A protein and the small-molecule ligand that binds it are described below.
Small molecule (SMILES): NS(=O)(=O)c1cccc(NC(=O)NCCCCO)c1

Binding-site contacts:
Ligand atom SAG contacts residue THR195 of chain 1.A at 3.8 Å.
Ligand atom OAI contacts residue ZN1 of chain 1.B at 3.0 Å.
Ligand atom CAA contacts residue LEU194 of chain 1.A at 3.8 Å (hydrophobic).
Ligand atom NAM contacts residue THR196 of chain 1.A at 3.6 Å (h-bond).
Ligand atom OAI contacts residue HIS116 of chain 1.A at 3.3 Å (h-bond).
Ligand atom OAR contacts residue ASN59 of chain 1.A at 3.9 Å.
Ligand atom CAL contacts residue PRO197 of chain 1.A at 3.9 Å (hydrophobic).
Ligand atom CAC contacts residue THR196 of chain 1.A at 3.5 Å.
Ligand atom OAH contacts residue SER193 of chain 1.A at 3.9 Å.
Ligand atom CAF contacts residue LEU194 of chain 1.A at 3.8 Å (hydrophobic).
Ligand atom CAL contacts residue THR196 of chain 1.A at 3.5 Å.
Ligand atom CAB contacts residue GOL1 of chain 1.G at 3.6 Å.
Ligand atom NAM contacts residue PRO197 of chain 1.A at 2.9 Å (h-bond).
Ligand atom NAJ contacts residue HIS91 of chain 1.A at 3.2 Å (h-bond).
Ligand atom NAK contacts residue THR196 of chain 1.A at 2.7 Å (h-bond).
Ligand atom CAP contacts residue HIS61 of chain 1.A at 3.8 Å.
Ligand atom CAB contacts residue LEU194 of chain 1.A at 3.9 Å (hydrophobic).
Ligand atom OAH contacts residue TRP205 of chain 1.A at 3.4 Å.
Ligand atom SAG contacts residue HIS91 of chain 1.A at 3.9 Å.
Ligand atom OAR contacts residue HIS61 of chain 1.A at 3.0 Å (h-bond).
Ligand atom CAQ contacts residue HIS61 of chain 1.A at 3.2 Å.
Ligand atom SAG contacts residue ZN1 of chain 1.B at 3.0 Å.
Ligand atom CAA contacts residue GLN89 of chain 1.A at 3.8 Å.
Ligand atom CAA contacts residue GOL1 of chain 1.G at 3.9 Å.
Ligand atom OAH contacts residue THR195 of chain 1.A at 2.9 Å (h-bond).
Ligand atom OAI contacts residue TRP205 of chain 1.A at 3.8 Å.
Ligand atom NAK contacts residue PRO197 of chain 1.A at 3.9 Å.
Ligand atom OAH contacts residue LEU194 of chain 1.A at 3.2 Å.
Ligand atom NAJ contacts residue HIS93 of chain 1.A at 3.4 Å (h-bond).
Ligand atom CAA contacts residue VAL118 of chain 1.A at 3.9 Å (hydrophobic).
Ligand atom CAN contacts residue PRO197 of chain 1.A at 3.7 Å (hydrophobic).
Ligand atom OAI contacts residue HIS91 of chain 1.A at 3.4 Å.
Ligand atom CAD contacts residue THR196 of chain 1.A at 3.4 Å.
Ligand atom CAO contacts residue HIS61 of chain 1.A at 3.3 Å.
Ligand atom NAJ contacts residue HIS116 of chain 1.A at 3.5 Å (h-bond).
Ligand atom CAF contacts residue VAL118 of chain 1.A at 3.6 Å (hydrophobic).
Ligand atom NAJ contacts residue ZN1 of chain 1.B at 2.0 Å.
Ligand atom OAS contacts residue GOL1 of chain 1.G at 3.9 Å.
Ligand atom NAJ contacts residue THR195 of chain 1.A at 2.8 Å (h-bond).
Ligand atom OAI contacts residue VAL139 of chain 1.A at 3.6 Å.

Sequence of chain 1.A:
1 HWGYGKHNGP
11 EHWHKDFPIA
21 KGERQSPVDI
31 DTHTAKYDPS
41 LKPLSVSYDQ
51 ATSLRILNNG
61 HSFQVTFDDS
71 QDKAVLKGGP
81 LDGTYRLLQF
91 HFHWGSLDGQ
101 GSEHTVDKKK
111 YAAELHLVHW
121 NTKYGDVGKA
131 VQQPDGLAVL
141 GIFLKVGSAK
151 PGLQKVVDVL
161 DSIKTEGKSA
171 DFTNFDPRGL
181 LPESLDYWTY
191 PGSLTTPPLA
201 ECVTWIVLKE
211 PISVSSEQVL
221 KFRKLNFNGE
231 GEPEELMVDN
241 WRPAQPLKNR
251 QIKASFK